Sequence of chain 1.C:
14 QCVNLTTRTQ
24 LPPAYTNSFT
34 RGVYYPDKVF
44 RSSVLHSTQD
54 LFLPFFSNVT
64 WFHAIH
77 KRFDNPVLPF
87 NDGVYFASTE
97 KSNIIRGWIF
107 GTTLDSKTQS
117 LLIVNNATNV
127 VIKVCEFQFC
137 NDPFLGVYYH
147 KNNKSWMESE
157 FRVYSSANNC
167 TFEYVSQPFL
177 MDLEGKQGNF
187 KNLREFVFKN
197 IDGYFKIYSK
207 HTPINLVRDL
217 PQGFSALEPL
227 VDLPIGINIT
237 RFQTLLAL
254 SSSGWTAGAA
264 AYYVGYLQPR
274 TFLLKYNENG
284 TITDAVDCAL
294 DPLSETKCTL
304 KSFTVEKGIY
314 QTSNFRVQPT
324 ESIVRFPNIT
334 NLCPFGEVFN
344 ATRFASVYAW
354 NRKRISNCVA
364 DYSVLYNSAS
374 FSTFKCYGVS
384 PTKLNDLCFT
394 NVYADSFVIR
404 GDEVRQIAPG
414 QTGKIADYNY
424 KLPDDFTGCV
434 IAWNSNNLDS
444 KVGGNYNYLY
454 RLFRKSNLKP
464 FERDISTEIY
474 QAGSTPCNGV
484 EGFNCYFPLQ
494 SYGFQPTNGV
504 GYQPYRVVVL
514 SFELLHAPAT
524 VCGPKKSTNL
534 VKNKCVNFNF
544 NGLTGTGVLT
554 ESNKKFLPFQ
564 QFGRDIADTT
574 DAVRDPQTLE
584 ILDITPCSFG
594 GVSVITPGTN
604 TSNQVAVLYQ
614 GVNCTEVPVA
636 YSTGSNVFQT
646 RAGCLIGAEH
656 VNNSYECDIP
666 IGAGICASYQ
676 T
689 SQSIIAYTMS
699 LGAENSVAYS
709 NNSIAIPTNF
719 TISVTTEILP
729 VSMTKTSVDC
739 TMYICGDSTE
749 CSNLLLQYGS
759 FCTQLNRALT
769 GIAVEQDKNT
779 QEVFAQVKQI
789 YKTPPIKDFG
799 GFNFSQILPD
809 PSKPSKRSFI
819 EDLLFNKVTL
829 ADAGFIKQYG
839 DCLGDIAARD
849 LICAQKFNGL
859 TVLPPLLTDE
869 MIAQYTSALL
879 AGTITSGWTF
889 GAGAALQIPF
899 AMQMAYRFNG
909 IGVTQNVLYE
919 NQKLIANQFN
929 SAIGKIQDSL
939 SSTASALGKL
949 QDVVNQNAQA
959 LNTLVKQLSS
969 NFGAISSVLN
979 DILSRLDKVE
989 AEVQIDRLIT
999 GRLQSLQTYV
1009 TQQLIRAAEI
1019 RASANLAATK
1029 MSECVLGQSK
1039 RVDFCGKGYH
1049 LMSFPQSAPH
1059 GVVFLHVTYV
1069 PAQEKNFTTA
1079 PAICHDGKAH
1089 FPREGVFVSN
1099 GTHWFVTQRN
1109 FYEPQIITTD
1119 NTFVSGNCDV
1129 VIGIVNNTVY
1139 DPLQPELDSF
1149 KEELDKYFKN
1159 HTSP

This small molecule binds to this protein.
Small molecule (SMILES): CC(=O)N[C@H]1[C@H](O[C@H]2[C@H](O)[C@@H](NC(C)=O)CO[C@@H]2CO)O[C@H](CO)[C@@H](O)[C@@H]1O

Binding-site contacts:
Ligand atom O4 contacts residue LEU922 of chain 1.C at 4.1 Å.
Ligand atom O7 contacts residue ASN717 of chain 1.C at 3.4 Å (h-bond).
Ligand atom C3 contacts residue ASN717 of chain 1.C at 3.8 Å.
Ligand atom O6 contacts residue GLN926 of chain 1.C at 3.4 Å (h-bond).
Ligand atom C2 contacts residue GLN1071 of chain 1.C at 4.2 Å.
Ligand atom C3 contacts residue LEU922 of chain 1.C at 4.3 Å (hydrophobic).
Ligand atom N2 contacts residue ASN717 of chain 1.C at 3.0 Å (h-bond).
Ligand atom C7 contacts residue LEU922 of chain 1.C at 3.8 Å (hydrophobic).
Ligand atom C1 contacts residue ASN717 of chain 1.C at 1.5 Å.
Ligand atom C1 contacts residue LEU922 of chain 1.C at 4.2 Å (hydrophobic).
Ligand atom C7 contacts residue ASN717 of chain 1.C at 3.4 Å.
Ligand atom C8 contacts residue GLN926 of chain 1.C at 4.4 Å.
Ligand atom C1 contacts residue GLN1071 of chain 1.C at 3.7 Å.
Ligand atom C5 contacts residue LEU922 of chain 1.C at 4.2 Å (hydrophobic).
Ligand atom C2 contacts residue ASN717 of chain 1.C at 2.5 Å.
Ligand atom C6 contacts residue GLN926 of chain 1.C at 4.4 Å.
Ligand atom O7 contacts residue GLN1071 of chain 1.C at 4.0 Å.
Ligand atom C8 contacts residue LEU922 of chain 1.C at 3.8 Å (hydrophobic).
Ligand atom C5 contacts residue ASN717 of chain 1.C at 3.7 Å.
Ligand atom C4 contacts residue ASN717 of chain 1.C at 4.2 Å.
Ligand atom O5 contacts residue GLN1071 of chain 1.C at 3.7 Å.
Ligand atom O7 contacts residue LEU922 of chain 1.C at 3.5 Å.
Ligand atom O5 contacts residue ASN717 of chain 1.C at 2.3 Å (h-bond).
Ligand atom O6 contacts residue THR719 of chain 1.C at 4.4 Å.